Binding-site contacts:
Ligand atom N2 contacts residue ASN322 of chain 1.B at 2.6 Å (h-bond).
Ligand atom C2 contacts residue ASN322 of chain 1.B at 2.6 Å.
Ligand atom C4 contacts residue GLN571 of chain 1.B at 4.0 Å.
Ligand atom N2 contacts residue GLN571 of chain 1.B at 4.3 Å.
Ligand atom C1 contacts residue ASN322 of chain 1.B at 1.4 Å.
Ligand atom C8 contacts residue ASN322 of chain 1.B at 3.7 Å.
Ligand atom C7 contacts residue ASN322 of chain 1.B at 3.3 Å.
Ligand atom C3 contacts residue ASN322 of chain 1.B at 3.9 Å.
Ligand atom C4 contacts residue ASN322 of chain 1.B at 4.3 Å.
Ligand atom O5 contacts residue GLN571 of chain 1.B at 4.3 Å.
Ligand atom O4 contacts residue GLN571 of chain 1.B at 3.9 Å.
Ligand atom C1 contacts residue GLN571 of chain 1.B at 3.9 Å.
Ligand atom C2 contacts residue GLN571 of chain 1.B at 4.2 Å.
Ligand atom C5 contacts residue GLN571 of chain 1.B at 3.7 Å.
Ligand atom C3 contacts residue GLN571 of chain 1.B at 3.6 Å.
Ligand atom C5 contacts residue ASN322 of chain 1.B at 3.6 Å.
Ligand atom O5 contacts residue ASN322 of chain 1.B at 2.3 Å (h-bond).
Ligand atom O7 contacts residue ASN322 of chain 1.B at 4.1 Å.

The protein below binds the small molecule below.
Small molecule (SMILES): CC(=O)N[C@@H]1[C@@H](O)[C@H](O)[C@@H](CO)O[C@H]1O

Sequence of chain 1.B:
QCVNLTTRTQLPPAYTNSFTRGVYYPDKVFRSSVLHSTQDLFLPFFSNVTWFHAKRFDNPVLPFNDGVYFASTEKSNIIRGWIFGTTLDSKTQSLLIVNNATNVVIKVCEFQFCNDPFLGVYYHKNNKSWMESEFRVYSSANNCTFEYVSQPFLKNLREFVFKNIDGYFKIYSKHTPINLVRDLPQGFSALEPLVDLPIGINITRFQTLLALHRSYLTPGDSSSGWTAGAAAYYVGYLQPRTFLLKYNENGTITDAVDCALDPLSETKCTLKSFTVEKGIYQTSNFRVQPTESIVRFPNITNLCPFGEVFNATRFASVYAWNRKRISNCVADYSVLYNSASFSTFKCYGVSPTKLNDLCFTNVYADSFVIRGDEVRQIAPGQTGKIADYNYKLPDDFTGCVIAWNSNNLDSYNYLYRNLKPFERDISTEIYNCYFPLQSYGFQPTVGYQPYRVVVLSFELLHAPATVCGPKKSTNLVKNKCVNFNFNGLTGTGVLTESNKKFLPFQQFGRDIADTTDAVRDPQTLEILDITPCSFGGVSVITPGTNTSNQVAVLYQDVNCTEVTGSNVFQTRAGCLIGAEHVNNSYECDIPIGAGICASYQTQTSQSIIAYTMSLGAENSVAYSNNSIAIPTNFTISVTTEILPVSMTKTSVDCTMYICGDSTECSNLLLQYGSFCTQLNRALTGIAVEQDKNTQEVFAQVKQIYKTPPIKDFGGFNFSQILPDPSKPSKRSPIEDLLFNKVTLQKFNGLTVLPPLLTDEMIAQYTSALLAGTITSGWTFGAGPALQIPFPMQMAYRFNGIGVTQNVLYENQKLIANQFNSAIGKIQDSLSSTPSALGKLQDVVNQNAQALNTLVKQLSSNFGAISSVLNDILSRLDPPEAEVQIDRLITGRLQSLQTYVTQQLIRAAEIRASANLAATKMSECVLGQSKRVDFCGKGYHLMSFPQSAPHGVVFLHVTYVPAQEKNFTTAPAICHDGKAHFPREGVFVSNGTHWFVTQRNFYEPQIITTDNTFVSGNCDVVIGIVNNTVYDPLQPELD